Sequence of chain 1.B:
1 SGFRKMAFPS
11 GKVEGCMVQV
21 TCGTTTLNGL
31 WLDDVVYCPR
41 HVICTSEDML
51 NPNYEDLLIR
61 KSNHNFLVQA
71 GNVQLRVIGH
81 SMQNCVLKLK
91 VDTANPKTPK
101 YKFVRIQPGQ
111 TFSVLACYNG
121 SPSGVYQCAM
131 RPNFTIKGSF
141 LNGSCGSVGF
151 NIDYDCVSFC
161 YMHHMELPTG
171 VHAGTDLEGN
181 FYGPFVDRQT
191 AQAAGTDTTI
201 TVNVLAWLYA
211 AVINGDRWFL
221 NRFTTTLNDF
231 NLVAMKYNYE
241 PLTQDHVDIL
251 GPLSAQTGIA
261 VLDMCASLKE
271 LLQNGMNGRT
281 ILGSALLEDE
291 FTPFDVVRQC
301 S

This protein binds this small molecule.
Small molecule (SMILES): O=c1c(O)c(-c2cc(O)c(O)c(O)c2)oc2cc(O)cc(O)c12

Binding-site contacts:
Ligand atom O13 contacts residue GLU166 of chain 1.B at 3.1 Å (salt-bridge).
Ligand atom C1 contacts residue ARG188 of chain 1.B at 3.6 Å.
Ligand atom C14 contacts residue HIS41 of chain 1.B at 3.6 Å.
Ligand atom C11 contacts residue HIS164 of chain 1.B at 3.9 Å.
Ligand atom C9 contacts residue MET165 of chain 1.B at 3.7 Å (hydrophobic).
Ligand atom C15 contacts residue HIS41 of chain 1.B at 3.9 Å.
Ligand atom C4 contacts residue HIS164 of chain 1.B at 4.0 Å.
Ligand atom O25 contacts residue THR25 of chain 1.B at 3.4 Å.
Ligand atom O23 contacts residue CYS145 of chain 1.B at 2.9 Å (h-bond).
Ligand atom C5 contacts residue HIS41 of chain 1.B at 3.7 Å.
Ligand atom O29 contacts residue GLN189 of chain 1.B at 3.5 Å (h-bond).
Ligand atom C9 contacts residue HIS164 of chain 1.B at 3.8 Å.
Ligand atom C17 contacts residue CYS145 of chain 1.B at 3.9 Å (hydrophobic).
Ligand atom O23 contacts residue SER144 of chain 1.B at 3.4 Å (h-bond).
Ligand atom O13 contacts residue MET165 of chain 1.B at 3.4 Å.
Ligand atom O12 contacts residue HIS41 of chain 1.B at 3.2 Å.
Ligand atom C14 contacts residue CYS145 of chain 1.B at 2.7 Å (hydrophobic).
Ligand atom O30 contacts residue GLU166 of chain 1.B at 3.8 Å.
Ligand atom C3 contacts residue HIS164 of chain 1.B at 3.9 Å.
Ligand atom C11 contacts residue CYS145 of chain 1.B at 3.2 Å (hydrophobic).
Ligand atom O23 contacts residue GLY143 of chain 1.B at 3.1 Å.
Ligand atom O23 contacts residue LEU27 of chain 1.B at 3.9 Å.
Ligand atom C10 contacts residue HIS164 of chain 1.B at 3.8 Å.
Ligand atom C6 contacts residue MET165 of chain 1.B at 3.9 Å (hydrophobic).
Ligand atom O29 contacts residue ASP187 of chain 1.B at 3.4 Å.
Ligand atom C18 contacts residue CYS145 of chain 1.B at 2.6 Å (hydrophobic).
Ligand atom C3 contacts residue MET165 of chain 1.B at 3.7 Å (hydrophobic).
Ligand atom C11 contacts residue HIS41 of chain 1.B at 3.6 Å.
Ligand atom C1 contacts residue MET165 of chain 1.B at 3.3 Å (hydrophobic).
Ligand atom C18 contacts residue GLY143 of chain 1.B at 3.9 Å.
Ligand atom C4 contacts residue HIS41 of chain 1.B at 3.8 Å.
Ligand atom O12 contacts residue HIS164 of chain 1.B at 4.0 Å.
Ligand atom O30 contacts residue MET165 of chain 1.B at 3.1 Å.
Ligand atom O29 contacts residue ARG188 of chain 1.B at 3.2 Å.
Ligand atom C10 contacts residue CYS145 of chain 1.B at 3.5 Å (hydrophobic).
Ligand atom C6 contacts residue ARG188 of chain 1.B at 4.0 Å.
Ligand atom C19 contacts residue CYS145 of chain 1.B at 1.7 Å (hydrophobic).
Ligand atom O24 contacts residue THR26 of chain 1.B at 2.8 Å (h-bond).
Ligand atom O27 contacts residue CYS145 of chain 1.B at 3.2 Å (h-bond).
Ligand atom C2 contacts residue MET165 of chain 1.B at 3.4 Å (hydrophobic).